Binding-site contacts:
Ligand atom C contacts residue THR78 of chain 1.A at 3.6 Å.
Ligand atom CB contacts residue GLY227 of chain 1.A at 3.4 Å.
Ligand atom OXT contacts residue ASN77 of chain 1.A at 3.2 Å (h-bond).
Ligand atom CD1 contacts residue ALA228 of chain 1.A at 3.2 Å (hydrophobic).
Ligand atom CB contacts residue MET125 of chain 1.A at 3.9 Å (hydrophobic).
Ligand atom O contacts residue GLN224 of chain 1.A at 3.8 Å.
Ligand atom CE1 contacts residue ALA228 of chain 1.A at 3.5 Å (hydrophobic).
Ligand atom CA contacts residue SER75 of chain 1.A at 3.4 Å.
Ligand atom OG contacts residue SER75 of chain 1.A at 2.8 Å (h-bond).
Ligand atom CG2 contacts residue THR182 of chain 1.A at 3.8 Å.
Ligand atom O contacts residue THR74 of chain 1.A at 2.8 Å (h-bond).
Ligand atom CG contacts residue MET125 of chain 1.A at 3.7 Å (hydrophobic).
Ligand atom CG2 contacts residue GLN147 of chain 1.A at 3.8 Å.
Ligand atom O contacts residue GLY225 of chain 1.A at 2.8 Å (h-bond).
Ligand atom CE2 contacts residue MET125 of chain 1.A at 3.8 Å (hydrophobic).
Ligand atom CE2 contacts residue PHE148 of chain 1.A at 3.8 Å (hydrophobic).
Ligand atom OD2 contacts residue LYS218 of chain 1.A at 3.4 Å (salt-bridge).
Ligand atom O contacts residue THR78 of chain 1.A at 3.8 Å.
Ligand atom CB contacts residue SER75 of chain 1.A at 3.5 Å.
Ligand atom OD1 contacts residue LYS218 of chain 1.A at 2.9 Å (salt-bridge).
Ligand atom CG contacts residue LYS218 of chain 1.A at 3.5 Å.
Ligand atom CD1 contacts residue ALA228 of chain 1.A at 3.7 Å (hydrophobic).
Ligand atom N contacts residue GLY76 of chain 1.A at 3.8 Å.
Ligand atom CZ contacts residue MET125 of chain 1.A at 3.6 Å (hydrophobic).
Ligand atom OD2 contacts residue MET125 of chain 1.A at 2.9 Å (h-bond).
Ligand atom OD2 contacts residue GLY124 of chain 1.A at 3.8 Å.
Ligand atom C contacts residue GLN147 of chain 1.A at 3.6 Å.
Ligand atom C contacts residue GLY76 of chain 1.A at 3.7 Å.
Ligand atom CE1 contacts residue MET125 of chain 1.A at 3.6 Å (hydrophobic).
Ligand atom C contacts residue THR74 of chain 1.A at 3.5 Å.
Ligand atom OXT contacts residue GLY76 of chain 1.A at 3.4 Å.
Ligand atom CG contacts residue ALA228 of chain 1.A at 3.9 Å (hydrophobic).
Ligand atom CG1 contacts residue GLY225 of chain 1.A at 3.5 Å.
Ligand atom OXT contacts residue THR74 of chain 1.A at 3.5 Å (h-bond).
Ligand atom OXT contacts residue THR78 of chain 1.A at 3.0 Å (h-bond).
Ligand atom O contacts residue GLN147 of chain 1.A at 2.8 Å (h-bond).
Ligand atom C contacts residue GLY76 of chain 1.A at 3.8 Å.
Ligand atom O contacts residue SER75 of chain 1.A at 3.4 Å (h-bond).
Ligand atom CG2 contacts residue LLP47 of chain 1.A at 3.9 Å.
Ligand atom O contacts residue MET125 of chain 1.A at 3.4 Å.

This protein binds this small molecule.
Small molecule (SMILES): CC[C@H](C)[C@H](NC(=O)[C@H](CO)NC(=O)[C@H](Cc1ccccc1)NC(=O)[C@@H](N)CC(=O)O)C(=O)O

Sequence of chain 1.A:
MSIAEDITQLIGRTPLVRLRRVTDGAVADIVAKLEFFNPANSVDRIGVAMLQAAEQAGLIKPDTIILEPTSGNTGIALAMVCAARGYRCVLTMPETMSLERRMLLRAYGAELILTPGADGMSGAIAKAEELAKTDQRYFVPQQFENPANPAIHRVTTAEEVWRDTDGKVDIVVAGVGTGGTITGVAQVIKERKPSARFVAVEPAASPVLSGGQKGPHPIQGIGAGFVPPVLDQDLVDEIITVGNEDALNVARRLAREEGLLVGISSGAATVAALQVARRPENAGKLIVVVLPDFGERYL